Sequence of chain 1.C:
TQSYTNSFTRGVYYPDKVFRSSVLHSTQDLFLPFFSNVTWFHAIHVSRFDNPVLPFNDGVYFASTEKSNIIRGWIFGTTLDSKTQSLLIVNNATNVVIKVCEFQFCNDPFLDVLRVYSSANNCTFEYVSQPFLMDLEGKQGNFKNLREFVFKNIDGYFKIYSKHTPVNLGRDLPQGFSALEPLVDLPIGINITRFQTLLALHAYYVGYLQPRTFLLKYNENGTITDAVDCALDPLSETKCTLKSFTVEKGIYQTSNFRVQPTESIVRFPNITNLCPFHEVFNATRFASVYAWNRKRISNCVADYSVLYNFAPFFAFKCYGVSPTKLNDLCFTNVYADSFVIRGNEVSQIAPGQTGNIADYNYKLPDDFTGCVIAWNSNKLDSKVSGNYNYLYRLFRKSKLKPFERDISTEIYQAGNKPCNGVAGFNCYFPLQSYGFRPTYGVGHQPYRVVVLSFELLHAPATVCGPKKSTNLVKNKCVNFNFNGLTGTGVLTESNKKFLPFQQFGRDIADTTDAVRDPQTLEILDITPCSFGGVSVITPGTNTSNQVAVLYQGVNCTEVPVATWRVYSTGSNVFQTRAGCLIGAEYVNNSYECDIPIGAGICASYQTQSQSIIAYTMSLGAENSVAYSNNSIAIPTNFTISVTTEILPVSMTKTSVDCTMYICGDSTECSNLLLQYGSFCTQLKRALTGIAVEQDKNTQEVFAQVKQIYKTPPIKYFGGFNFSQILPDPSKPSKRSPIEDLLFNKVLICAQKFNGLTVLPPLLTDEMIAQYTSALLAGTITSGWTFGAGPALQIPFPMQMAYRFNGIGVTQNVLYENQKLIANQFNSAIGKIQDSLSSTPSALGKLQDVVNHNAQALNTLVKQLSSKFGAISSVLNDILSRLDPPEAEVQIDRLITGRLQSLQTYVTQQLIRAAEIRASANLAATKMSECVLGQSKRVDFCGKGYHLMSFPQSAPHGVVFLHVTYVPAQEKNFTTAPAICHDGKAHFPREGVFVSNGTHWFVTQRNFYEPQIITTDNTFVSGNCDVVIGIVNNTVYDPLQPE

This small molecule binds to this protein.
Small molecule (SMILES): CC(=O)N[C@@H]1[C@@H](O)[C@H](O)[C@@H](CO)O[C@H]1O

Binding-site contacts:
Ligand atom C3 contacts residue ASN600 of chain 1.C at 3.8 Å.
Ligand atom C1 contacts residue ASN600 of chain 1.C at 1.4 Å.
Ligand atom C2 contacts residue ASN600 of chain 1.C at 2.5 Å.
Ligand atom C5 contacts residue ASN600 of chain 1.C at 3.6 Å.
Ligand atom C4 contacts residue ASN600 of chain 1.C at 4.2 Å.
Ligand atom N2 contacts residue ASN600 of chain 1.C at 2.7 Å (h-bond).
Ligand atom C8 contacts residue ASN600 of chain 1.C at 3.9 Å.
Ligand atom C7 contacts residue ASN600 of chain 1.C at 3.6 Å.
Ligand atom O5 contacts residue ASN600 of chain 1.C at 2.3 Å (h-bond).